Binding-site contacts:
Ligand atom O6B contacts residue GLY112 of chain 1.WA at 3.5 Å.
Ligand atom O5 contacts residue PRO110 of chain 1.WA at 3.6 Å (h-bond).
Ligand atom O2B contacts residue PRO110 of chain 1.WA at 3.9 Å.
Ligand atom C5 contacts residue NDG1 of chain 1.ZJ at 3.4 Å.
Ligand atom O5 contacts residue LEU109 of chain 1.WA at 3.9 Å.
Ligand atom C2A contacts residue PRO110 of chain 1.WA at 4.0 Å (hydrophobic).
Ligand atom C4 contacts residue MAN1 of chain 1.KC at 3.4 Å.
Ligand atom C3 contacts residue NDG1 of chain 1.ZJ at 3.6 Å.
Ligand atom O6B contacts residue NDG1 of chain 1.ZJ at 3.9 Å.
Ligand atom O6A contacts residue NDG1 of chain 1.ZJ at 3.5 Å.
Ligand atom C6 contacts residue GLY112 of chain 1.WA at 3.9 Å.
Ligand atom O4 contacts residue NDG1 of chain 1.ZJ at 1.4 Å.
Ligand atom O5 contacts residue ASN111 of chain 1.WA at 4.3 Å.
Ligand atom C2 contacts residue MAN1 of chain 1.KC at 2.4 Å.
Ligand atom C3A contacts residue NDG1 of chain 1.ZJ at 3.7 Å.
Ligand atom C5 contacts residue GLY112 of chain 1.WA at 4.1 Å.
Ligand atom C3 contacts residue MAN1 of chain 1.KC at 2.9 Å.
Ligand atom C2B contacts residue PRO110 of chain 1.WA at 4.5 Å (hydrophobic).
Ligand atom C1 contacts residue PRO110 of chain 1.WA at 3.3 Å (hydrophobic).
Ligand atom C5 contacts residue MAN1 of chain 1.KC at 2.7 Å.
Ligand atom O3 contacts residue NDG1 of chain 1.ZJ at 2.9 Å (h-bond).
Ligand atom C3B contacts residue NDG1 of chain 1.ZJ at 3.6 Å.
Ligand atom O3B contacts residue MAN1 of chain 1.KC at 4.4 Å.
Ligand atom C4 contacts residue NDG1 of chain 1.ZJ at 2.5 Å.
Ligand atom O5 contacts residue MAN1 of chain 1.KC at 2.3 Å (h-bond).
Ligand atom O6A contacts residue MAN1 of chain 1.KC at 3.3 Å.
Ligand atom O3 contacts residue MAN1 of chain 1.KC at 4.2 Å.
Ligand atom C1 contacts residue LEU109 of chain 1.WA at 3.5 Å (hydrophobic).
Ligand atom C6 contacts residue NDG1 of chain 1.ZJ at 3.4 Å.
Ligand atom O2 contacts residue PRO110 of chain 1.WA at 3.8 Å.
Ligand atom C6 contacts residue MAN1 of chain 1.KC at 3.5 Å.
Ligand atom C2A contacts residue MAN1 of chain 1.KC at 4.1 Å.
Ligand atom C1 contacts residue THR108 of chain 1.WA at 4.3 Å.
Ligand atom O2 contacts residue MAN1 of chain 1.KC at 2.8 Å (h-bond).
Ligand atom C2 contacts residue PRO110 of chain 1.WA at 3.4 Å (hydrophobic).
Ligand atom O5 contacts residue GLY112 of chain 1.WA at 3.2 Å.
Ligand atom C1 contacts residue GLY112 of chain 1.WA at 3.9 Å.
Ligand atom C1 contacts residue MAN1 of chain 1.KC at 1.4 Å.
Ligand atom O4 contacts residue MAN1 of chain 1.KC at 4.3 Å.
Ligand atom O6B contacts residue MAN1 of chain 1.KC at 4.3 Å.

A protein and the small-molecule ligand that binds it are described below.
Small molecule (SMILES): CC(=O)O[C@H]1[C@H](O)[C@@H](C(=O)O)OC[C@@H]1OC(C)=O

Sequence of chain 1.WA:
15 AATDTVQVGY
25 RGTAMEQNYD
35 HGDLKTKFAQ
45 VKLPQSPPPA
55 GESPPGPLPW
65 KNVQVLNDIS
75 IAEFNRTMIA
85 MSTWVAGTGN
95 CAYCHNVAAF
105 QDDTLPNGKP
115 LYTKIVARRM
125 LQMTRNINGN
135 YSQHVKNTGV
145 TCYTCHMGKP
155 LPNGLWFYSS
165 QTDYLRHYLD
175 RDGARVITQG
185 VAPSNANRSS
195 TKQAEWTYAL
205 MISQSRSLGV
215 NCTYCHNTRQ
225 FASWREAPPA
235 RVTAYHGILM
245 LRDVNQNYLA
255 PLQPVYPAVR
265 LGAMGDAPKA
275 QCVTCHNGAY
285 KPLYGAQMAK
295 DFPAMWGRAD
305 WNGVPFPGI